Sequence of chain 1.A:
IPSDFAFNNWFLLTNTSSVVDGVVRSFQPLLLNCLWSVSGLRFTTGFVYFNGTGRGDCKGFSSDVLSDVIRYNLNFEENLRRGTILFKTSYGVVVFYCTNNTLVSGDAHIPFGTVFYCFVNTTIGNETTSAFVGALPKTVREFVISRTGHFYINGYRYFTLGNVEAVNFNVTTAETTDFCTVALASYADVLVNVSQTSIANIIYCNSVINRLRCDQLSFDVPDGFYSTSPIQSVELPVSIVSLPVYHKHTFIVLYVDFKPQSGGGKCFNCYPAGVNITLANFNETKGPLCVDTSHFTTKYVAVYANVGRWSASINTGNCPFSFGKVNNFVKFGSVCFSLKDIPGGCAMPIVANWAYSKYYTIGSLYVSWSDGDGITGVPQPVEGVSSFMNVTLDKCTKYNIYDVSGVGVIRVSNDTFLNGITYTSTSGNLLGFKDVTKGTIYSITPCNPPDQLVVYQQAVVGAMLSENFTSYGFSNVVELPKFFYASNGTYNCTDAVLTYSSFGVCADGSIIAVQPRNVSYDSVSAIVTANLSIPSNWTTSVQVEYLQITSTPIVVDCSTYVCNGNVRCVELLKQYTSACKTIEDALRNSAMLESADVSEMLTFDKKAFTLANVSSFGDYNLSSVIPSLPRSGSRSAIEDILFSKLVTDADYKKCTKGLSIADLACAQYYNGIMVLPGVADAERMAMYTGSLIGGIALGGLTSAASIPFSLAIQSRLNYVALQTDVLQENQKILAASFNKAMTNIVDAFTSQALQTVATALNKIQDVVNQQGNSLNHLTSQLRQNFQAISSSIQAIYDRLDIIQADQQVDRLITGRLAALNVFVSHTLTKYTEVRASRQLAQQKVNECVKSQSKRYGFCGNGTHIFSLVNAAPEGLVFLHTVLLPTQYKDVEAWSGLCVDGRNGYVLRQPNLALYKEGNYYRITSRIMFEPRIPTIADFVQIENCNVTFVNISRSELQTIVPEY

Binding-site contacts:
Ligand atom C5 contacts residue ASN518 of chain 1.A at 3.9 Å.
Ligand atom C6 contacts residue ASN518 of chain 1.A at 4.3 Å.
Ligand atom O7 contacts residue ASN518 of chain 1.A at 2.7 Å (h-bond).
Ligand atom C1 contacts residue ASN518 of chain 1.A at 1.7 Å.
Ligand atom O5 contacts residue ASN518 of chain 1.A at 2.6 Å (h-bond).
Ligand atom C8 contacts residue ASN518 of chain 1.A at 4.2 Å.
Ligand atom C7 contacts residue ASN518 of chain 1.A at 3.0 Å.
Ligand atom C4 contacts residue ASN518 of chain 1.A at 4.4 Å.
Ligand atom C2 contacts residue ASN518 of chain 1.A at 2.6 Å.
Ligand atom C3 contacts residue ASN518 of chain 1.A at 4.0 Å.
Ligand atom N2 contacts residue ASN518 of chain 1.A at 3.0 Å (h-bond).

A protein and the small-molecule ligand that binds it are described below.
Small molecule (SMILES): CC(=O)N[C@@H]1[C@@H](O)[C@H](O)[C@@H](CO)O[C@H]1O